Sequence of chain 3.O:
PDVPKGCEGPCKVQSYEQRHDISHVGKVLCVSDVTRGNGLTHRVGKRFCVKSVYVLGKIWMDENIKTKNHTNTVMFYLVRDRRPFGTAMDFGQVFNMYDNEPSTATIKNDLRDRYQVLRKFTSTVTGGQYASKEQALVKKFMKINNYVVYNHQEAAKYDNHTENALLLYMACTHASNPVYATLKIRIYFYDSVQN

Sequence of chain 3.M:
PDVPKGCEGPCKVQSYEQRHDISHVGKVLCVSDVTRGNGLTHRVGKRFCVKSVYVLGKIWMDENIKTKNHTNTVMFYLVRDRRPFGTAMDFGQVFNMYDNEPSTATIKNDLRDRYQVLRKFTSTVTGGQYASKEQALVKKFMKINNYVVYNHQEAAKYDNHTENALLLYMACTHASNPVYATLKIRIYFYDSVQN

Sequence of chain 2.I:
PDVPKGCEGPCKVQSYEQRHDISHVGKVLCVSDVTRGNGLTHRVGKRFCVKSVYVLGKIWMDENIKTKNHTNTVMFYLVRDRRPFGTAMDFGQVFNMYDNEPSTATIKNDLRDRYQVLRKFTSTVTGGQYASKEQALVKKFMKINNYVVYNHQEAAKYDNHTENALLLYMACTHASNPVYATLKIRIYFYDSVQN

This protein binds this small molecule.
Small molecule (SMILES): Nc1ccn([C@H]2C[C@H](O[P](=O)(O)OC[C@H]3O[C@@H](n4cnc5c(N)ncnc54)C[C@@H]3O[P](=O)(O)OC[C@H]3O[C@@H](n4cnc5c(N)ncnc54)C[C@@H]3O[P](=O)(O)OC[C@H]3O[C@@H](n4ccc(N)nc4=O)C[C@@H]3O[P](=O)(O)OC[C@H]3O[C@@H](n4ccc(N)nc4=O)C[C@@H]3O[P](=O)(O)OC[C@H]3O[C@@H](n4cnc5c(N)ncnc54)C[C@@H]3O[P](=O)(O)OC[C@H]3O[C@@H](n4ccc(N)nc4=O)C[C@@H]3O)[C@@H](COP(=O)=O)O2)c(=O)n1

Binding-site contacts:
Ligand atom O4' contacts residue ARG80 of chain 3.M at 3.2 Å (salt-bridge).
Ligand atom O5' contacts residue ARG112 of chain 3.M at 3.3 Å.
Ligand atom OP1 contacts residue GLU163 of chain 2.I at 3.5 Å (salt-bridge).
Ligand atom O3' contacts residue ARG47 of chain 2.I at 3.4 Å (salt-bridge).
Ligand atom OP2 contacts residue ARG186 of chain 3.O at 3.0 Å (salt-bridge).
Ligand atom N4 contacts residue LYS51 of chain 3.O at 3.5 Å.
Ligand atom OP1 contacts residue VAL117 of chain 3.M at 3.4 Å.
Ligand atom OP1 contacts residue ARG119 of chain 3.M at 3.6 Å.
Ligand atom C3' contacts residue TYR188 of chain 3.O at 3.2 Å (hydrophobic).
Ligand atom C2' contacts residue TYR188 of chain 3.O at 3.0 Å (hydrophobic).
Ligand atom OP2 contacts residue LYS120 of chain 3.M at 2.9 Å (salt-bridge).
Ligand atom C2' contacts residue CYS11 of chain 3.O at 3.5 Å (hydrophobic).
Ligand atom OP1 contacts residue ARG112 of chain 3.M at 2.8 Å (salt-bridge).
Ligand atom C2' contacts residue ASN195 of chain 2.I at 3.6 Å.
Ligand atom N1 contacts residue PHE141 of chain 3.O at 3.5 Å.
Ligand atom N6 contacts residue PHE141 of chain 3.O at 3.4 Å.
Ligand atom OP1 contacts residue LYS120 of chain 3.M at 3.0 Å (salt-bridge).
Ligand atom C4' contacts residue ARG80 of chain 3.M at 3.5 Å.
Ligand atom OP2 contacts residue TYR188 of chain 3.O at 2.7 Å (h-bond).
Ligand atom P contacts residue TYR188 of chain 3.O at 3.4 Å.
Ligand atom C6 contacts residue PHE141 of chain 3.O at 3.4 Å (hydrophobic).
Ligand atom OP2 contacts residue ASN195 of chain 2.I at 2.9 Å (h-bond).
Ligand atom C5' contacts residue ARG112 of chain 3.M at 3.6 Å.
Ligand atom O2 contacts residue TYR188 of chain 3.O at 3.2 Å.
Ligand atom O3' contacts residue ARG82 of chain 3.M at 3.5 Å (salt-bridge).
Ligand atom C5' contacts residue ARG47 of chain 2.I at 3.6 Å.
Ligand atom O3' contacts residue TYR188 of chain 3.O at 3.0 Å (h-bond).
Ligand atom OP1 contacts residue ARG82 of chain 3.M at 3.1 Å (salt-bridge).
Ligand atom OP2 contacts residue ASN195 of chain 2.I at 3.4 Å (h-bond).
Ligand atom O3' contacts residue ASN195 of chain 2.I at 3.4 Å (h-bond).
Ligand atom C6 contacts residue CYS11 of chain 3.O at 3.6 Å (hydrophobic).
Ligand atom C4 contacts residue PHE141 of chain 3.O at 3.5 Å (hydrophobic).
Ligand atom OP2 contacts residue TYR54 of chain 3.O at 2.9 Å (h-bond).
Ligand atom OP1 contacts residue ASP113 of chain 3.M at 2.9 Å (salt-bridge).
Ligand atom N7 contacts residue PHE141 of chain 3.O at 3.5 Å.
Ligand atom O4' contacts residue GLN116 of chain 3.M at 3.6 Å.
Ligand atom C5 contacts residue PHE141 of chain 3.O at 3.4 Å (hydrophobic).
Ligand atom C5' contacts residue ARG80 of chain 3.M at 3.4 Å.
Ligand atom C5' contacts residue ARG82 of chain 3.M at 3.5 Å.
Ligand atom OP1 contacts residue ARG47 of chain 2.I at 3.3 Å (salt-bridge).